Sequence of chain 2.A:
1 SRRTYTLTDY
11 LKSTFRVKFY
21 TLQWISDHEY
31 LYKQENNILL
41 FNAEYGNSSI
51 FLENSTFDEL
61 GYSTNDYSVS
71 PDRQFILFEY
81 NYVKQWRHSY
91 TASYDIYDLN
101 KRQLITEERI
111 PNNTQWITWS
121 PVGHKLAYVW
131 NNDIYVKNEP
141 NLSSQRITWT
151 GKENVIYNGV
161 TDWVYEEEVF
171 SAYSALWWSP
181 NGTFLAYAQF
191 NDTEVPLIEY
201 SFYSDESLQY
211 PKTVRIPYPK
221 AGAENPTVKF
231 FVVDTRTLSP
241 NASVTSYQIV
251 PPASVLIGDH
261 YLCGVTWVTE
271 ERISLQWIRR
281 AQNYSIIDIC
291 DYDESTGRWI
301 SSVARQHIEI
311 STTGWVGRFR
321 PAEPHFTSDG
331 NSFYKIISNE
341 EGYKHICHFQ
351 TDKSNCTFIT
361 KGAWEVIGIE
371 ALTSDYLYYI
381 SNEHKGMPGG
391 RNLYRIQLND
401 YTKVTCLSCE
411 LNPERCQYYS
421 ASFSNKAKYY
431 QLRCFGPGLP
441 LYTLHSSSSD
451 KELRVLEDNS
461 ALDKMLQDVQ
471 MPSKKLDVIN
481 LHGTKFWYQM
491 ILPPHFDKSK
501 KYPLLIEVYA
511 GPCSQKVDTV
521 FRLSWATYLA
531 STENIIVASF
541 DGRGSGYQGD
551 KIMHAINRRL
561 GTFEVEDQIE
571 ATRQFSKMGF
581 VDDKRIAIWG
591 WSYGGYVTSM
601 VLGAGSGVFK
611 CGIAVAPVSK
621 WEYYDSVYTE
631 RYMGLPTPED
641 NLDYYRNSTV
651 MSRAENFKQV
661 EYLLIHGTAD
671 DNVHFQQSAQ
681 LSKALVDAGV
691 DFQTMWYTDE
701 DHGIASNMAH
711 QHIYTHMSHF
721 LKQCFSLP

Binding-site contacts:
Ligand atom C8 contacts residue THR312 of chain 2.A at 4.0 Å.
Ligand atom O7 contacts residue SER311 of chain 2.A at 3.3 Å (h-bond).
Ligand atom C5 contacts residue ALA281 of chain 2.A at 4.3 Å (hydrophobic).
Ligand atom O5 contacts residue ASN283 of chain 2.A at 2.4 Å (h-bond).
Ligand atom C8 contacts residue SER311 of chain 2.A at 3.3 Å.
Ligand atom N2 contacts residue ASN283 of chain 2.A at 2.9 Å (h-bond).
Ligand atom C4 contacts residue ASN283 of chain 2.A at 4.2 Å.
Ligand atom O7 contacts residue ASN283 of chain 2.A at 3.6 Å (h-bond).
Ligand atom C6 contacts residue ASP640 of chain 2.A at 4.2 Å.
Ligand atom C8 contacts residue ASN283 of chain 2.A at 4.3 Å.
Ligand atom C3 contacts residue ASN283 of chain 2.A at 3.8 Å.
Ligand atom C7 contacts residue SER311 of chain 2.A at 3.5 Å.
Ligand atom C7 contacts residue ASN283 of chain 2.A at 3.3 Å.
Ligand atom O5 contacts residue ALA281 of chain 2.A at 3.8 Å.
Ligand atom C7 contacts residue THR312 of chain 2.A at 4.2 Å.
Ligand atom O7 contacts residue THR312 of chain 2.A at 3.5 Å.
Ligand atom C1 contacts residue ALA281 of chain 2.A at 4.3 Å (hydrophobic).
Ligand atom C5 contacts residue ASN283 of chain 2.A at 3.7 Å.
Ligand atom O6 contacts residue ALA281 of chain 2.A at 3.6 Å.
Ligand atom C2 contacts residue ASN283 of chain 2.A at 2.4 Å.
Ligand atom C1 contacts residue ASN283 of chain 2.A at 1.4 Å.
Ligand atom O6 contacts residue ASP640 of chain 2.A at 4.0 Å.

The small molecule below binds the protein below.
Small molecule (SMILES): CC(=O)N[C@@H]1[C@@H](O)[C@H](O)[C@@H](CO)O[C@H]1O